Binding-site contacts:
Ligand atom C23 contacts residue HIS81 of chain 1.C at 3.8 Å.
Ligand atom C19 contacts residue VAL78 of chain 1.C at 3.7 Å (hydrophobic).
Ligand atom C12 contacts residue LEU39 of chain 1.C at 4.0 Å (hydrophobic).
Ligand atom C28 contacts residue MET47 of chain 1.C at 3.5 Å (hydrophobic).
Ligand atom O3 contacts residue HIS81 of chain 1.C at 2.8 Å (h-bond).
Ligand atom C22 contacts residue TYR52 of chain 1.C at 4.1 Å (hydrophobic).
Ligand atom C10 contacts residue ILE46 of chain 1.C at 3.9 Å (hydrophobic).
Ligand atom C17 contacts residue HIS81 of chain 1.C at 3.4 Å.
Ligand atom O3 contacts residue LYS79 of chain 1.C at 2.8 Å (salt-bridge).
Ligand atom CL1 contacts residue PHE71 of chain 1.C at 4.0 Å.
Ligand atom C9 contacts residue PHE76 of chain 1.C at 4.1 Å (hydrophobic).
Ligand atom C2 contacts residue HIS81 of chain 1.C at 3.9 Å.
Ligand atom CL2 contacts residue HIS81 of chain 1.C at 3.6 Å.
Ligand atom C28 contacts residue GLN44 of chain 1.C at 3.6 Å.
Ligand atom C16 contacts residue HIS81 of chain 1.C at 3.8 Å.
Ligand atom C16 contacts residue LEU39 of chain 1.C at 3.9 Å (hydrophobic).
Ligand atom C26 contacts residue PHE40 of chain 1.C at 4.0 Å (hydrophobic).
Ligand atom C26 contacts residue GLN44 of chain 1.C at 3.3 Å.
Ligand atom C15 contacts residue LEU39 of chain 1.C at 3.5 Å (hydrophobic).
Ligand atom C14 contacts residue LEU39 of chain 1.C at 3.8 Å (hydrophobic).
Ligand atom C23 contacts residue VAL78 of chain 1.C at 3.5 Å (hydrophobic).
Ligand atom C28 contacts residue GLY43 of chain 1.C at 3.8 Å.
Ligand atom CL1 contacts residue ILE46 of chain 1.C at 3.8 Å.
Ligand atom C19 contacts residue TYR52 of chain 1.C at 3.9 Å (hydrophobic).
Ligand atom CL2 contacts residue TYR85 of chain 1.C at 3.6 Å.
Ligand atom C15 contacts residue TYR85 of chain 1.C at 3.6 Å (hydrophobic).
Ligand atom C9 contacts residue ILE46 of chain 1.C at 4.1 Å (hydrophobic).
Ligand atom O4 contacts residue GLY43 of chain 1.C at 3.7 Å.
Ligand atom CL1 contacts residue LEU42 of chain 1.C at 4.0 Å.
Ligand atom C23 contacts residue LYS79 of chain 1.C at 3.2 Å.
Ligand atom C6 contacts residue HIS81 of chain 1.C at 3.8 Å.
Ligand atom C9 contacts residue ILE84 of chain 1.C at 3.8 Å (hydrophobic).
Ligand atom C3 contacts residue HIS81 of chain 1.C at 4.0 Å.
Ligand atom C21 contacts residue VAL78 of chain 1.C at 3.3 Å (hydrophobic).
Ligand atom O3 contacts residue VAL78 of chain 1.C at 3.4 Å (h-bond).
Ligand atom CL2 contacts residue ILE84 of chain 1.C at 3.8 Å.
Ligand atom CL1 contacts residue ILE84 of chain 1.C at 3.9 Å.
Ligand atom O2 contacts residue LYS79 of chain 1.C at 2.9 Å (salt-bridge).
Ligand atom C11 contacts residue LEU39 of chain 1.C at 3.9 Å (hydrophobic).
Ligand atom C22 contacts residue ILE46 of chain 1.C at 3.6 Å (hydrophobic).

Sequence of chain 1.C:
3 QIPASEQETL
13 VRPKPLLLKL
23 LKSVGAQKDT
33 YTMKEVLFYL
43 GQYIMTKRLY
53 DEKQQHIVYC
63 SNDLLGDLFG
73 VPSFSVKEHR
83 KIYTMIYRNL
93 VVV

A protein and the small-molecule ligand that binds it are described below.
Small molecule (SMILES): CC[C@@H](CS(=O)(=O)C(C)(C)C)N1C(=O)[C@@](C)(CC(=O)O)C[C@H](c2cccc(Cl)c2)[C@H]1c1ccc(Cl)cc1